Sequence of chain 1.D:
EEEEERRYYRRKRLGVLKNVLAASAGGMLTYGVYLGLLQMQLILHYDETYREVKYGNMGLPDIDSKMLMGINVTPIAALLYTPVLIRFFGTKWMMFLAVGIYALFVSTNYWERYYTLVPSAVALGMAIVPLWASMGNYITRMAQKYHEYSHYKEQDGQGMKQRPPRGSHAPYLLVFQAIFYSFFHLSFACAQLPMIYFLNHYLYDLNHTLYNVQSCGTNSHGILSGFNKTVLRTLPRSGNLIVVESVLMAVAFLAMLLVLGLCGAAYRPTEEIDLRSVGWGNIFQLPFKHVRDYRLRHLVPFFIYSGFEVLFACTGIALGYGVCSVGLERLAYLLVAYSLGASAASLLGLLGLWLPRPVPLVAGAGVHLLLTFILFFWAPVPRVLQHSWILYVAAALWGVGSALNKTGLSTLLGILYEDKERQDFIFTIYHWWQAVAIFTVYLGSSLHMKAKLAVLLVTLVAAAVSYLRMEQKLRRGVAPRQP

The small molecule below binds the protein below.
Small molecule (SMILES): CC(=O)N[C@@H]1[C@@H](O)[C@H](O)[C@@H](CO)O[C@H]1O

Binding-site contacts:
Ligand atom C3 contacts residue ASN251 of chain 1.D at 3.8 Å.
Ligand atom C7 contacts residue ASN251 of chain 1.D at 3.5 Å.
Ligand atom C5 contacts residue ASN251 of chain 1.D at 3.7 Å.
Ligand atom C2 contacts residue ASN251 of chain 1.D at 2.5 Å.
Ligand atom O6 contacts residue LEU429 of chain 1.D at 4.1 Å.
Ligand atom C4 contacts residue ASN251 of chain 1.D at 4.2 Å.
Ligand atom C1 contacts residue ASN251 of chain 1.D at 1.4 Å.
Ligand atom N2 contacts residue ASN251 of chain 1.D at 2.9 Å (h-bond).
Ligand atom O5 contacts residue ASN251 of chain 1.D at 2.4 Å (h-bond).
Ligand atom O7 contacts residue ASN251 of chain 1.D at 4.4 Å.
Ligand atom C8 contacts residue ASN251 of chain 1.D at 3.7 Å.